Sequence of chain 1.B:
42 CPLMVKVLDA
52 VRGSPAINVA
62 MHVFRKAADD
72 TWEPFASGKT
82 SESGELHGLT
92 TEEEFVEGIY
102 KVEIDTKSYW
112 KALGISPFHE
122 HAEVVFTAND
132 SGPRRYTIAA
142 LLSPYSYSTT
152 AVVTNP

A protein and the small-molecule ligand that binds it are described below.
Small molecule (SMILES): Oc1cc(O)cc(/C=C/c2ccc(O)cc2O)c1

Binding-site contacts:
Ligand atom C9 contacts residue VAL52 of chain 1.B at 3.9 Å (hydrophobic).
Ligand atom O11 contacts residue TYR146 of chain 2.A at 3.0 Å.
Ligand atom C9 contacts residue ARG53 of chain 1.B at 3.7 Å.
Ligand atom C18 contacts residue ARG53 of chain 1.B at 3.6 Å.
Ligand atom C10 contacts residue ARG53 of chain 1.B at 4.1 Å.
Ligand atom C8 contacts residue ARG53 of chain 1.B at 3.7 Å.
Ligand atom O14 contacts residue ILE116 of chain 2.A at 3.3 Å.
Ligand atom C12 contacts residue PRO145 of chain 2.A at 4.2 Å (hydrophobic).
Ligand atom C6 contacts residue ARG53 of chain 1.B at 3.6 Å.
Ligand atom C12 contacts residue ILE116 of chain 2.A at 3.7 Å (hydrophobic).
Ligand atom C3 contacts residue LEU114 of chain 1.B at 3.6 Å (hydrophobic).
Ligand atom C10 contacts residue TYR146 of chain 2.A at 4.3 Å (hydrophobic).
Ligand atom C8 contacts residue VAL52 of chain 1.B at 4.3 Å (hydrophobic).
Ligand atom O17 contacts residue ARG53 of chain 1.B at 3.2 Å.
Ligand atom C13 contacts residue ILE116 of chain 2.A at 4.1 Å (hydrophobic).
Ligand atom O1 contacts residue LEU114 of chain 1.B at 4.0 Å.
Ligand atom O11 contacts residue VAL52 of chain 1.B at 3.0 Å (h-bond).
Ligand atom O11 contacts residue PRO145 of chain 2.A at 4.5 Å.
Ligand atom C7 contacts residue ARG53 of chain 1.B at 3.6 Å.
Ligand atom C18 contacts residue LEU114 of chain 1.B at 3.9 Å (hydrophobic).
Ligand atom O14 contacts residue VAL52 of chain 1.B at 3.3 Å.
Ligand atom C13 contacts residue VAL52 of chain 1.B at 3.3 Å (hydrophobic).
Ligand atom C15 contacts residue VAL52 of chain 1.B at 3.7 Å (hydrophobic).
Ligand atom C16 contacts residue LEU114 of chain 1.B at 4.2 Å (hydrophobic).
Ligand atom C5 contacts residue LEU114 of chain 1.B at 4.3 Å (hydrophobic).
Ligand atom C5 contacts residue ARG53 of chain 1.B at 3.8 Å.
Ligand atom C15 contacts residue ARG53 of chain 1.B at 4.4 Å.
Ligand atom O14 contacts residue PRO145 of chain 2.A at 4.5 Å.
Ligand atom O11 contacts residue SER117 of chain 2.A at 4.1 Å.
Ligand atom C2 contacts residue LEU114 of chain 1.B at 3.6 Å (hydrophobic).
Ligand atom C12 contacts residue VAL52 of chain 1.B at 3.2 Å (hydrophobic).
Ligand atom C10 contacts residue VAL52 of chain 1.B at 3.1 Å (hydrophobic).
Ligand atom C16 contacts residue ARG53 of chain 1.B at 3.5 Å.
Ligand atom C4 contacts residue LEU114 of chain 1.B at 3.8 Å (hydrophobic).
Ligand atom O11 contacts residue ARG53 of chain 1.B at 4.0 Å.

Sequence of chain 2.A:
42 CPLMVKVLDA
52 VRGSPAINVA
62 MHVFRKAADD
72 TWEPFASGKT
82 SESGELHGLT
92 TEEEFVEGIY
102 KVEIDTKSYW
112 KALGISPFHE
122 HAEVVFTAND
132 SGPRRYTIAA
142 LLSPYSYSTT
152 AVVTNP